A small-molecule ligand and the protein it binds are described below.
Small molecule (SMILES): CC(=O)N[C@@H]1[C@@H](O)[C@H](O)[C@@H](CO)O[C@H]1O

Binding-site contacts:
Ligand atom C1 contacts residue ASN616 of chain 1.A at 1.4 Å.
Ligand atom C3 contacts residue ASN616 of chain 1.A at 3.8 Å.
Ligand atom O5 contacts residue ASN616 of chain 1.A at 2.4 Å (h-bond).
Ligand atom C8 contacts residue ASN616 of chain 1.A at 4.4 Å.
Ligand atom C2 contacts residue ASN616 of chain 1.A at 2.5 Å.
Ligand atom C4 contacts residue ASN616 of chain 1.A at 4.3 Å.
Ligand atom C7 contacts residue ASN616 of chain 1.A at 3.3 Å.
Ligand atom N2 contacts residue ASN616 of chain 1.A at 2.9 Å (h-bond).
Ligand atom C5 contacts residue ASN616 of chain 1.A at 3.7 Å.
Ligand atom O5 contacts residue THR618 of chain 1.A at 4.1 Å.
Ligand atom O7 contacts residue ASN616 of chain 1.A at 3.2 Å (h-bond).

Sequence of chain 1.A:
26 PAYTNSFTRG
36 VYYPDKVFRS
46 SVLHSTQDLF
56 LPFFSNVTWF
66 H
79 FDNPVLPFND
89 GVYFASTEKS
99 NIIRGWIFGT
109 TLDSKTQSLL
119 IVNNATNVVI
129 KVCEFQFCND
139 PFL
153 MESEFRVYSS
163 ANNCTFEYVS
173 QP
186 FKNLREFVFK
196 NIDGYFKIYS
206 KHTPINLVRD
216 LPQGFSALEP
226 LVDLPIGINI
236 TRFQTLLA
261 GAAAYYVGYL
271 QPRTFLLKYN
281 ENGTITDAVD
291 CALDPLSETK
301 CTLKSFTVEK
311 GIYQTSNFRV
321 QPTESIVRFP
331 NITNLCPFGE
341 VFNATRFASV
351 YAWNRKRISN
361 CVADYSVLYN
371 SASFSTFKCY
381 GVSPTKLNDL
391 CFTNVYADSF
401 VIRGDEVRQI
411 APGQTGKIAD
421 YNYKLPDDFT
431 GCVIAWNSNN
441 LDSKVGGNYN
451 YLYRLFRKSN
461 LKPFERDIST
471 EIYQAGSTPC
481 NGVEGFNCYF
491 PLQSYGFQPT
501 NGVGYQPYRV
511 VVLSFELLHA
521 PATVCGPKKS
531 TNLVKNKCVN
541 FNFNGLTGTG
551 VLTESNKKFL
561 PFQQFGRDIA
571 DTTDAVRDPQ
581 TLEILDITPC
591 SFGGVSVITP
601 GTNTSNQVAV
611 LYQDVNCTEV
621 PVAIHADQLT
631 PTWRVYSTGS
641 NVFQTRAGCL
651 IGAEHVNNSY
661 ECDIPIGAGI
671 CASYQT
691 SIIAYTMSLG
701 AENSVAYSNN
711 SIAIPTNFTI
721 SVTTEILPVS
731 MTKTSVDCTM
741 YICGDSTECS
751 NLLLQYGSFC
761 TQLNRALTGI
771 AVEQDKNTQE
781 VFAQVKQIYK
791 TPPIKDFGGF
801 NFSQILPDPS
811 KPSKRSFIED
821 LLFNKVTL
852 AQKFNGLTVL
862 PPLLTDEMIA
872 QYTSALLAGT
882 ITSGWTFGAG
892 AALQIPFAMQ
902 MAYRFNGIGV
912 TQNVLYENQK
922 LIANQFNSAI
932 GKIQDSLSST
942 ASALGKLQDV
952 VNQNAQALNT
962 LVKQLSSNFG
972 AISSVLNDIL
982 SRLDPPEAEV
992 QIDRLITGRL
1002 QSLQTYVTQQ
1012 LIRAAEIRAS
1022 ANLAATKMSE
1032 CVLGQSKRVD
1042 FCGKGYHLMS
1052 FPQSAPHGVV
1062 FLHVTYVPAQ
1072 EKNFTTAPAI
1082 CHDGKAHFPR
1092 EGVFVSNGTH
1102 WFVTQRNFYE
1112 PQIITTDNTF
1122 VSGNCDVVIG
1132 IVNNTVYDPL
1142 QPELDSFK